Sequence of chain 1.A:
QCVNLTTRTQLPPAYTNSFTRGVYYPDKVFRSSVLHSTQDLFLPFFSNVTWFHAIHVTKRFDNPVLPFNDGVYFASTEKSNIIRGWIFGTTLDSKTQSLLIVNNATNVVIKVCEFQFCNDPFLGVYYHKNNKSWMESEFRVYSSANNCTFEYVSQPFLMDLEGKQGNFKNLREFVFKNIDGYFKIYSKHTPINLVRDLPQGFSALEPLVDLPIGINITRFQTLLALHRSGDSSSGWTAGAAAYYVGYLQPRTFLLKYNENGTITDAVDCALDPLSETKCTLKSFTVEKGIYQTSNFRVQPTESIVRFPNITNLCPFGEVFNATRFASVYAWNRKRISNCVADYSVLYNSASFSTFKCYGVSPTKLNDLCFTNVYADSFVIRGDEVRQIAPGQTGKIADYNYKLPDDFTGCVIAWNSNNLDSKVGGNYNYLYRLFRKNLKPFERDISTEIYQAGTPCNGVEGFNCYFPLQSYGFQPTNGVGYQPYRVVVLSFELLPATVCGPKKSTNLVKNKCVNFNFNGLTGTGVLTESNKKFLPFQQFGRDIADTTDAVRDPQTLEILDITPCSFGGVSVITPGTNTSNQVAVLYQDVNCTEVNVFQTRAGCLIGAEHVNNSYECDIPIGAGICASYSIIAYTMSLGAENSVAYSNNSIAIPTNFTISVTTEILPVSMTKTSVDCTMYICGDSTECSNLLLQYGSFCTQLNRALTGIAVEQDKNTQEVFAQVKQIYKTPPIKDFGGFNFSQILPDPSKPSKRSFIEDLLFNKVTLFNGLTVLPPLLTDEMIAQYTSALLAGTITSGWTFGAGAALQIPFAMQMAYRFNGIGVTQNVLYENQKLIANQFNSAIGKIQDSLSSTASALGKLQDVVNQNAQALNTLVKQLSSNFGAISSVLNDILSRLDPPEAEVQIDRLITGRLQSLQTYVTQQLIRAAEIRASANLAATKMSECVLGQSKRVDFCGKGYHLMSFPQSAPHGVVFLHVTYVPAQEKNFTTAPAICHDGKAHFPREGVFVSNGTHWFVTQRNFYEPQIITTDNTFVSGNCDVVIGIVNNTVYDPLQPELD

Binding-site contacts:
Ligand atom C5 contacts residue SER803 of chain 1.A at 3.4 Å.
Ligand atom C3 contacts residue ASN801 of chain 1.A at 3.8 Å.
Ligand atom O5 contacts residue ASN801 of chain 1.A at 2.4 Å (h-bond).
Ligand atom O6 contacts residue GLN804 of chain 1.A at 4.1 Å.
Ligand atom C8 contacts residue ASN801 of chain 1.A at 4.2 Å.
Ligand atom C6 contacts residue SER803 of chain 1.A at 4.2 Å.
Ligand atom C4 contacts residue ASN801 of chain 1.A at 4.2 Å.
Ligand atom C2 contacts residue ASN801 of chain 1.A at 2.5 Å.
Ligand atom C5 contacts residue ASN801 of chain 1.A at 3.7 Å.
Ligand atom C7 contacts residue ASN801 of chain 1.A at 3.5 Å.
Ligand atom C2 contacts residue SER803 of chain 1.A at 4.5 Å.
Ligand atom N2 contacts residue ASN801 of chain 1.A at 2.9 Å (h-bond).
Ligand atom O5 contacts residue SER803 of chain 1.A at 3.3 Å (h-bond).
Ligand atom C1 contacts residue SER803 of chain 1.A at 3.2 Å.
Ligand atom O7 contacts residue SER803 of chain 1.A at 3.9 Å.
Ligand atom C6 contacts residue GLN804 of chain 1.A at 3.5 Å.
Ligand atom C1 contacts residue ASN801 of chain 1.A at 1.4 Å.
Ligand atom O7 contacts residue ASN801 of chain 1.A at 3.3 Å (h-bond).

A protein and the small-molecule ligand that binds it are described below.
Small molecule (SMILES): CC(=O)N[C@@H]1[C@@H](O)[C@H](O)[C@@H](CO)O[C@H]1O